Binding-site contacts:
Ligand atom N contacts residue TYR7 of chain 1.A at 3.6 Å (h-bond).
Ligand atom O contacts residue TYR7 of chain 1.A at 3.5 Å.
Ligand atom CG contacts residue GLU63 of chain 1.A at 3.4 Å.
Ligand atom CD2 contacts residue TYR7 of chain 1.A at 3.6 Å (hydrophobic).
Ligand atom C contacts residue TYR7 of chain 1.A at 3.3 Å (hydrophobic).
Ligand atom CA contacts residue GLN155 of chain 1.A at 3.5 Å.
Ligand atom C contacts residue TYR84 of chain 1.A at 3.6 Å (hydrophobic).
Ligand atom O contacts residue TRP147 of chain 1.A at 2.9 Å (h-bond).
Ligand atom CA contacts residue TYR159 of chain 1.A at 3.6 Å (hydrophobic).
Ligand atom CD2 contacts residue TYR99 of chain 1.A at 3.4 Å (hydrophobic).
Ligand atom OXT contacts residue THR143 of chain 1.A at 2.7 Å (h-bond).
Ligand atom O contacts residue GLN155 of chain 1.A at 3.4 Å (h-bond).
Ligand atom CA contacts residue GLU63 of chain 1.A at 3.5 Å.
Ligand atom CG1 contacts residue TYR116 of chain 1.A at 3.6 Å (hydrophobic).
Ligand atom N contacts residue ASP77 of chain 1.A at 2.9 Å (salt-bridge).
Ligand atom C contacts residue ASP77 of chain 1.A at 3.6 Å.
Ligand atom CB contacts residue GLU63 of chain 1.A at 3.6 Å.
Ligand atom CG2 contacts residue ASP77 of chain 1.A at 3.6 Å.
Ligand atom CA contacts residue ASP77 of chain 1.A at 3.3 Å.
Ligand atom OXT contacts residue TYR84 of chain 1.A at 2.7 Å (h-bond).
Ligand atom N contacts residue TRP167 of chain 1.A at 3.5 Å.
Ligand atom N contacts residue TYR7 of chain 1.A at 3.1 Å (h-bond).
Ligand atom CD2 contacts residue PHE9 of chain 1.A at 3.6 Å (hydrophobic).
Ligand atom CB contacts residue THR143 of chain 1.A at 3.6 Å.
Ligand atom O contacts residue THR80 of chain 1.A at 3.6 Å.
Ligand atom O contacts residue TRP147 of chain 1.A at 3.5 Å.
Ligand atom CA contacts residue TYR171 of chain 1.A at 3.4 Å (hydrophobic).
Ligand atom CA contacts residue TYR7 of chain 1.A at 3.1 Å (hydrophobic).
Ligand atom O contacts residue HIS70 of chain 1.A at 3.3 Å.
Ligand atom CB contacts residue TRP167 of chain 1.A at 3.5 Å (hydrophobic).
Ligand atom O contacts residue TYR84 of chain 1.A at 3.6 Å (h-bond).
Ligand atom O contacts residue TYR159 of chain 1.A at 2.7 Å (h-bond).
Ligand atom N contacts residue TYR99 of chain 1.A at 3.0 Å (h-bond).
Ligand atom O contacts residue LYS66 of chain 1.A at 2.9 Å (salt-bridge).
Ligand atom CB contacts residue GLU63 of chain 1.A at 3.6 Å.
Ligand atom CB contacts residue ASP77 of chain 1.A at 3.5 Å.
Ligand atom N contacts residue GLU63 of chain 1.A at 2.9 Å (salt-bridge).
Ligand atom C contacts residue THR143 of chain 1.A at 3.6 Å.
Ligand atom O contacts residue ARG97 of chain 1.A at 3.7 Å.
Ligand atom N contacts residue TYR171 of chain 1.A at 2.7 Å (h-bond).

Sequence of chain 1.A:
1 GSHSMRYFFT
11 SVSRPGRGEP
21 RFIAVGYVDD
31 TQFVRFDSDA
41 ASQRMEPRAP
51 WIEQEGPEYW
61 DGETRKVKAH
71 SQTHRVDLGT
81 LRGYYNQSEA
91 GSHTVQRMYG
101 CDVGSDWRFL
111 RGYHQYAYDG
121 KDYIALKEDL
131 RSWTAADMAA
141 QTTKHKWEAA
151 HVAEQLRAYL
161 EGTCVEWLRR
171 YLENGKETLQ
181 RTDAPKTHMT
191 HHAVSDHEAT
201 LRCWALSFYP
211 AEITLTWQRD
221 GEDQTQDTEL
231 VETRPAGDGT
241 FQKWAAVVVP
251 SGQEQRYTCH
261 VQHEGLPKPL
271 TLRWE

This protein binds this small molecule.
Small molecule (SMILES): CC[C@H](C)[C@H](NC(=O)CNC(=O)[C@H](CC(C)C)NC(=O)[C@H](C)N)C(=O)NCC(=O)N[C@H](C(=O)N[C@@H](CC(C)C)C(=O)N[C@H](C(=O)N[C@H](C(=O)O)C(C)C)[C@@H](C)O)[C@@H](C)CC